This small molecule binds to this protein.
Small molecule (SMILES): CC[C@H](C)[C@H](NC(=O)CNC(=O)[C@H](CC(=O)O)NC(=O)CNC(=O)[C@H](C)NC(=O)[C@H](CCC(=O)O)NC(=O)[C@H](Cc1ccccc1)NC(=O)[C@@H](N)[C@@H](C)O)C(=O)O

Sequence of chain 1.A:
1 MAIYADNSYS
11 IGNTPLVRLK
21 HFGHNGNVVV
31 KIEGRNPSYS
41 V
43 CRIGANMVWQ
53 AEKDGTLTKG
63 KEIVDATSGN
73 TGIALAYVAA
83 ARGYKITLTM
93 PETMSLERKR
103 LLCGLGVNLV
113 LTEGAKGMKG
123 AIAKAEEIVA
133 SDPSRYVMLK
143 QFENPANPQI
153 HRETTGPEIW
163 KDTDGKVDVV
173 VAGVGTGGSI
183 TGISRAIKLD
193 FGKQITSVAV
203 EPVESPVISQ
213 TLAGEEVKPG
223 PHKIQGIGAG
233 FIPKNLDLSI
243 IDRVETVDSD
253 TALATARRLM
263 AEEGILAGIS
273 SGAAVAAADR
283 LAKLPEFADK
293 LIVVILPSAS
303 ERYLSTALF

Binding-site contacts:
Ligand atom N contacts residue HIS224 of chain 1.A at 3.2 Å (h-bond).
Ligand atom CA contacts residue ALA231 of chain 1.A at 3.4 Å (hydrophobic).
Ligand atom O contacts residue GLN227 of chain 1.A at 3.4 Å.
Ligand atom CE2 contacts residue GLN227 of chain 1.A at 3.5 Å.
Ligand atom O contacts residue ALA231 of chain 1.A at 3.4 Å (h-bond).
Ligand atom O contacts residue HIS224 of chain 1.A at 3.5 Å (h-bond).
Ligand atom OG1 contacts residue PRO223 of chain 1.A at 3.3 Å.
Ligand atom C contacts residue THR69 of chain 1.A at 3.3 Å.
Ligand atom CG2 contacts residue THR178 of chain 1.A at 3.7 Å.
Ligand atom C contacts residue HIS224 of chain 1.A at 3.4 Å.
Ligand atom O contacts residue GLY230 of chain 1.A at 3.7 Å.
Ligand atom CG1 contacts residue GLY228 of chain 1.A at 3.2 Å.
Ligand atom CZ contacts residue GLN227 of chain 1.A at 3.6 Å.
Ligand atom CG2 contacts residue GLN143 of chain 1.A at 3.5 Å.
Ligand atom CB contacts residue MET120 of chain 1.A at 3.5 Å (hydrophobic).
Ligand atom O contacts residue GLN143 of chain 1.A at 3.4 Å (h-bond).
Ligand atom O contacts residue SER70 of chain 1.A at 3.5 Å (h-bond).
Ligand atom N contacts residue HIS224 of chain 1.A at 2.9 Å (h-bond).
Ligand atom O contacts residue MET120 of chain 1.A at 3.3 Å.
Ligand atom N contacts residue ALA231 of chain 1.A at 3.1 Å (h-bond).
Ligand atom OXT contacts residue THR69 of chain 1.A at 2.4 Å (h-bond).
Ligand atom N contacts residue MET120 of chain 1.A at 3.3 Å.
Ligand atom N contacts residue GLY71 of chain 1.A at 3.5 Å.
Ligand atom CA contacts residue SER70 of chain 1.A at 3.6 Å.
Ligand atom CD1 contacts residue GLY228 of chain 1.A at 3.6 Å.
Ligand atom O contacts residue THR69 of chain 1.A at 3.4 Å (h-bond).
Ligand atom O contacts residue GLY71 of chain 1.A at 3.6 Å.
Ligand atom OXT contacts residue THR73 of chain 1.A at 3.5 Å.
Ligand atom C contacts residue ALA231 of chain 1.A at 3.6 Å (hydrophobic).
Ligand atom CD2 contacts residue HIS224 of chain 1.A at 3.5 Å.
Ligand atom C contacts residue GLN143 of chain 1.A at 3.5 Å.
Ligand atom O contacts residue GLY228 of chain 1.A at 3.7 Å.
Ligand atom CB contacts residue SER70 of chain 1.A at 3.1 Å.
Ligand atom OXT contacts residue GLN143 of chain 1.A at 3.5 Å (h-bond).
Ligand atom OXT contacts residue GLY71 of chain 1.A at 3.0 Å (h-bond).
Ligand atom CA contacts residue HIS224 of chain 1.A at 3.2 Å.
Ligand atom O contacts residue PHE144 of chain 1.A at 3.7 Å.
Ligand atom C contacts residue GLY71 of chain 1.A at 3.5 Å.
Ligand atom C contacts residue GLY71 of chain 1.A at 3.5 Å.
Ligand atom CG2 contacts residue PHE144 of chain 1.A at 3.5 Å (hydrophobic).